A small-molecule ligand and the protein it binds are described below.
Small molecule (SMILES): NC[C@H]1CN(c2ncnc3[nH]cc(-c4cccc(CO)c4)c23)CCO1

Binding-site contacts:
Ligand atom C08 contacts residue LEU15 of chain 1.A at 3.9 Å (hydrophobic).
Ligand atom C12 contacts residue LEU137 of chain 1.A at 3.9 Å (hydrophobic).
Ligand atom N11 contacts residue ALA36 of chain 1.A at 3.4 Å.
Ligand atom O20 contacts residue SER147 of chain 1.A at 3.3 Å (h-bond).
Ligand atom C16 contacts residue VAL23 of chain 1.A at 3.6 Å (hydrophobic).
Ligand atom C02 contacts residue LEU15 of chain 1.A at 3.3 Å (hydrophobic).
Ligand atom C18 contacts residue SER147 of chain 1.A at 3.4 Å.
Ligand atom C08 contacts residue CYS87 of chain 1.A at 3.2 Å (hydrophobic).
Ligand atom N09 contacts residue CYS87 of chain 1.A at 3.1 Å (h-bond).
Ligand atom C21 contacts residue LEU137 of chain 1.A at 3.9 Å (hydrophobic).
Ligand atom C15 contacts residue VAL23 of chain 1.A at 3.7 Å (hydrophobic).
Ligand atom C08 contacts residue TYR86 of chain 1.A at 3.9 Å (hydrophobic).
Ligand atom O20 contacts residue GLU134 of chain 1.A at 3.4 Å (salt-bridge).
Ligand atom O20 contacts residue ASN135 of chain 1.A at 2.8 Å (h-bond).
Ligand atom N11 contacts residue LEU137 of chain 1.A at 3.9 Å.
Ligand atom C14 contacts residue SER147 of chain 1.A at 3.7 Å.
Ligand atom C13 contacts residue LEU137 of chain 1.A at 3.6 Å (hydrophobic).
Ligand atom O25 contacts residue GLY16 of chain 1.A at 3.4 Å.
Ligand atom C23 contacts residue VAL23 of chain 1.A at 3.9 Å (hydrophobic).
Ligand atom C12 contacts residue GLU85 of chain 1.A at 3.6 Å.
Ligand atom O25 contacts residue LEU15 of chain 1.A at 3.8 Å.
Ligand atom C10 contacts residue LEU137 of chain 1.A at 3.6 Å (hydrophobic).
Ligand atom C22 contacts residue LEU137 of chain 1.A at 3.4 Å (hydrophobic).
Ligand atom N09 contacts residue TYR86 of chain 1.A at 3.5 Å.
Ligand atom C15 contacts residue LEU84 of chain 1.A at 3.6 Å (hydrophobic).
Ligand atom N01 contacts residue GLU91 of chain 1.A at 3.0 Å (salt-bridge).
Ligand atom C02 contacts residue GLU91 of chain 1.A at 3.4 Å.
Ligand atom C19 contacts residue SER147 of chain 1.A at 3.9 Å.
Ligand atom C19 contacts residue ASN135 of chain 1.A at 3.8 Å.
Ligand atom C21 contacts residue SER147 of chain 1.A at 3.2 Å.
Ligand atom C06 contacts residue LEU137 of chain 1.A at 3.9 Å (hydrophobic).
Ligand atom C04 contacts residue LEU15 of chain 1.A at 3.9 Å (hydrophobic).
Ligand atom C03 contacts residue GLU91 of chain 1.A at 3.8 Å.
Ligand atom C12 contacts residue ALA36 of chain 1.A at 3.8 Å (hydrophobic).
Ligand atom C10 contacts residue GLU85 of chain 1.A at 3.8 Å.
Ligand atom C10 contacts residue CYS87 of chain 1.A at 3.9 Å (hydrophobic).
Ligand atom O20 contacts residue ASP148 of chain 1.A at 3.9 Å.
Ligand atom N11 contacts residue GLU85 of chain 1.A at 2.8 Å (salt-bridge).
Ligand atom C10 contacts residue ALA36 of chain 1.A at 3.8 Å (hydrophobic).
Ligand atom C03 contacts residue LEU15 of chain 1.A at 3.8 Å (hydrophobic).

Sequence of chain 1.A:
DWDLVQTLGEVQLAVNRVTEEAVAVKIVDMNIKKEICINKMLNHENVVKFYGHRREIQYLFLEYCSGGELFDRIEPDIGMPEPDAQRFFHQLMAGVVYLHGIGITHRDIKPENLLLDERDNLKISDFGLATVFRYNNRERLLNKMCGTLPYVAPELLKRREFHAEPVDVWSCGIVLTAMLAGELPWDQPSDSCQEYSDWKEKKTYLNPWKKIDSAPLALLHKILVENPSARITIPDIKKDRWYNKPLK